Binding-site contacts:
Ligand atom O4 contacts residue HIS72 of chain 2.A at 2.9 Å (h-bond).
Ligand atom O6 contacts residue PHE73 of chain 2.A at 3.7 Å.
Ligand atom C6 contacts residue HIS72 of chain 2.A at 3.5 Å.
Ligand atom C3 contacts residue HIS74 of chain 2.A at 3.9 Å.
Ligand atom C4 contacts residue HIS74 of chain 2.A at 3.4 Å.
Ligand atom O6 contacts residue HIS72 of chain 2.A at 4.4 Å.
Ligand atom C4 contacts residue HIS72 of chain 2.A at 3.2 Å.
Ligand atom O3 contacts residue HIS74 of chain 2.A at 3.7 Å.
Ligand atom O4 contacts residue HIS74 of chain 2.A at 3.5 Å.
Ligand atom C6 contacts residue PHE73 of chain 2.A at 3.8 Å (hydrophobic).
Ligand atom C5 contacts residue HIS72 of chain 2.A at 3.8 Å.

Sequence of chain 2.A:
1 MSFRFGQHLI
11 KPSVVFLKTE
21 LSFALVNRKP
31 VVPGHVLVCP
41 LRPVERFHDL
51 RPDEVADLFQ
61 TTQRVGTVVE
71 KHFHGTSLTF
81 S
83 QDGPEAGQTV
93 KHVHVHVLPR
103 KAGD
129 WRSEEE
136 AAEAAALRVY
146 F

The small molecule below binds the protein below.
Small molecule (SMILES): OC[C@H]1O[C@](O)(CO)[C@@H](O)[C@@H]1O